The small molecule below binds the protein below.
Small molecule (SMILES): CC(C)C[C@H](NC(=O)[C@H](Cc1ccccc1)NC(=O)c1cnccn1)B(O)O

Binding-site contacts:
Ligand atom C24 contacts residue THR52 of chain 1.V at 3.7 Å.
Ligand atom C25 contacts residue ALA49 of chain 1.V at 3.9 Å (hydrophobic).
Ligand atom C6 contacts residue ASP125 of chain 1.W at 3.9 Å.
Ligand atom C25 contacts residue CYS31 of chain 1.V at 3.8 Å (hydrophobic).
Ligand atom C11 contacts residue THR21 of chain 1.V at 3.4 Å.
Ligand atom C24 contacts residue ALA49 of chain 1.V at 3.7 Å (hydrophobic).
Ligand atom C24 contacts residue GLY45 of chain 1.V at 3.7 Å.
Ligand atom N20 contacts residue GLY47 of chain 1.V at 2.8 Å (h-bond).
Ligand atom B26 contacts residue THR1 of chain 1.V at 1.4 Å.
Ligand atom C18 contacts residue GLY47 of chain 1.V at 3.5 Å.
Ligand atom C17 contacts residue GLY47 of chain 1.V at 4.0 Å.
Ligand atom C21 contacts residue THR1 of chain 1.V at 2.4 Å.
Ligand atom C23 contacts residue ALA49 of chain 1.V at 3.8 Å (hydrophobic).
Ligand atom C23 contacts residue GLY47 of chain 1.V at 3.8 Å.
Ligand atom C22 contacts residue GLY47 of chain 1.V at 3.8 Å.
Ligand atom N1 contacts residue CYS129 of chain 1.W at 4.0 Å.
Ligand atom C12 contacts residue THR21 of chain 1.V at 3.9 Å.
Ligand atom N1 contacts residue ALA49 of chain 1.V at 3.8 Å.
Ligand atom O19 contacts residue SER20 of chain 1.V at 3.4 Å.
Ligand atom O8 contacts residue ALA49 of chain 1.V at 3.1 Å (h-bond).
Ligand atom N1 contacts residue ASP125 of chain 1.W at 4.0 Å.
Ligand atom C6 contacts residue CYS129 of chain 1.W at 3.9 Å (hydrophobic).
Ligand atom N20 contacts residue THR1 of chain 1.V at 3.7 Å.
Ligand atom C22 contacts residue THR1 of chain 1.V at 2.9 Å.
Ligand atom C3 contacts residue THR21 of chain 1.V at 3.4 Å.
Ligand atom O8 contacts residue THR48 of chain 1.V at 4.0 Å.
Ligand atom N9 contacts residue THR21 of chain 1.V at 3.0 Å (h-bond).
Ligand atom O19 contacts residue THR21 of chain 1.V at 3.0 Å (h-bond).
Ligand atom O28 contacts residue ALA46 of chain 1.V at 3.6 Å.
Ligand atom O28 contacts residue GLY47 of chain 1.V at 2.9 Å (h-bond).
Ligand atom O28 contacts residue THR1 of chain 1.V at 2.4 Å (h-bond).
Ligand atom C25 contacts residue LYS33 of chain 1.V at 3.9 Å.
Ligand atom C13 contacts residue THR21 of chain 1.V at 3.5 Å.
Ligand atom C21 contacts residue GLY47 of chain 1.V at 3.8 Å.
Ligand atom N4 contacts residue GLN22 of chain 1.V at 3.9 Å.
Ligand atom O27 contacts residue THR1 of chain 1.V at 2.3 Å (h-bond).
Ligand atom C10 contacts residue THR21 of chain 1.V at 3.7 Å.
Ligand atom N1 contacts residue SER20 of chain 1.V at 3.9 Å.
Ligand atom C5 contacts residue ASP125 of chain 1.W at 3.8 Å.
Ligand atom C10 contacts residue GLY47 of chain 1.V at 3.4 Å.

Sequence of chain 1.V:
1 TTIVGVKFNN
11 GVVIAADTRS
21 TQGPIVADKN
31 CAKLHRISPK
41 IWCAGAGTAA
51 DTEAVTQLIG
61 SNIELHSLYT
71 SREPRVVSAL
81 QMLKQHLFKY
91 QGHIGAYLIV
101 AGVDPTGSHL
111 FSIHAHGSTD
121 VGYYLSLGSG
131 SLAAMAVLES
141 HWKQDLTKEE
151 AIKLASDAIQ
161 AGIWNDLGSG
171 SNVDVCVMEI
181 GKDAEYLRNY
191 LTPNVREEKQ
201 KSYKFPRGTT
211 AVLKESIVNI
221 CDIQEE

Sequence of chain 1.W:
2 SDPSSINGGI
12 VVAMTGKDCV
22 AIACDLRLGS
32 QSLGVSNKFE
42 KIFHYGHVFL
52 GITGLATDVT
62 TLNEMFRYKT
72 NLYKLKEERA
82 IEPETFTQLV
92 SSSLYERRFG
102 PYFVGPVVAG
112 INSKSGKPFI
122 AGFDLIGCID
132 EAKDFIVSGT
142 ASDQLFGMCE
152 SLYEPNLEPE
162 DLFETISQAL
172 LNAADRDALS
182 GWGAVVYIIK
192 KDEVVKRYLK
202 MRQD